A protein and the small-molecule ligand that binds it are described below.
Small molecule (SMILES): CC(=O)N[C@@H]1[C@@H](O)[C@H](O)[C@@H](CO)O[C@H]1O

Sequence of chain 1.D:
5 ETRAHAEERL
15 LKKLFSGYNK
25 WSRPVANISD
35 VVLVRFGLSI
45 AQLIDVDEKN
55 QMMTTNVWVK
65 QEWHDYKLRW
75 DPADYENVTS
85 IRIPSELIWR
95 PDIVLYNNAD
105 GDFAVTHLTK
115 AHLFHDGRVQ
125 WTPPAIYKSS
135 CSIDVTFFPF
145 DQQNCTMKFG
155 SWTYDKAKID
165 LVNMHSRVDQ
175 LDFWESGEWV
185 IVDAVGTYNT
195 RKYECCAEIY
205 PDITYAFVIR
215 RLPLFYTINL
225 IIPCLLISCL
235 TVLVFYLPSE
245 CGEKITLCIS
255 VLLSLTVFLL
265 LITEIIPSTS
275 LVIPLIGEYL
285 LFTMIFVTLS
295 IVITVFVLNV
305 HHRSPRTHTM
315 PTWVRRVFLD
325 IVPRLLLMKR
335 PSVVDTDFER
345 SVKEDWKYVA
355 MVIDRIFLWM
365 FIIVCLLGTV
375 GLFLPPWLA

Binding-site contacts:
Ligand atom C1 contacts residue SER33 of chain 1.D at 3.9 Å.
Ligand atom C3 contacts residue ASN31 of chain 1.D at 3.7 Å.
Ligand atom C1 contacts residue ASN31 of chain 1.D at 1.4 Å.
Ligand atom C2 contacts residue ASN31 of chain 1.D at 2.4 Å.
Ligand atom O7 contacts residue ASN31 of chain 1.D at 3.7 Å.
Ligand atom O5 contacts residue SER33 of chain 1.D at 3.4 Å (h-bond).
Ligand atom N2 contacts residue ASN31 of chain 1.D at 2.7 Å (h-bond).
Ligand atom C5 contacts residue ASN31 of chain 1.D at 3.7 Å.
Ligand atom C5 contacts residue SER33 of chain 1.D at 4.0 Å.
Ligand atom C7 contacts residue ASN31 of chain 1.D at 3.4 Å.
Ligand atom O5 contacts residue ASN31 of chain 1.D at 2.4 Å (h-bond).
Ligand atom C6 contacts residue SER33 of chain 1.D at 4.0 Å.
Ligand atom C8 contacts residue ASN31 of chain 1.D at 4.4 Å.
Ligand atom C4 contacts residue ASN31 of chain 1.D at 4.2 Å.